This protein binds this small molecule.
Small molecule (SMILES): Nc1ccn([C@H]2C[C@H](O[P](=O)(O)OC[C@H]3O[C@@H](n4ccc(N)nc4=O)C[C@@H]3O[P](=O)(O)OC[C@H]3O[C@@H](n4ccc(N)nc4=O)C[C@@H]3O[P](=O)(O)OC[C@H]3O[C@@H](n4ccc(N)nc4=O)C[C@@H]3O[P](=O)(O)OC[C@H]3O[C@@H](n4ccc(N)nc4=O)C[C@@H]3O[P](=O)(O)OC[C@H]3O[C@@H](n4ccc(N)nc4=O)C[C@@H]3O[P](=O)(O)OC[C@H]3O[C@@H](n4ccc(N)nc4=O)C[C@@H]3O[P](=O)(O)OC[C@H]3O[C@@H](n4ccc(N)nc4=O)C[C@@H]3O[P](=O)(O)OC[C@H]3O[C@@H](n4ccc(N)nc4=O)C[C@@H]3O)[C@@H](COP(=O)=O)O2)c(=O)n1

Binding-site contacts:
Ligand atom O2 contacts residue DG8 of chain 1.AA at 2.9 Å (h-bond).
Ligand atom O2 contacts residue DG7 of chain 1.AA at 2.7 Å (h-bond).
Ligand atom C2 contacts residue DG4 of chain 1.AA at 3.2 Å.
Ligand atom N3 contacts residue DG7 of chain 1.AA at 3.0 Å (h-bond).
Ligand atom O2 contacts residue DG2 of chain 1.AA at 2.6 Å (h-bond).
Ligand atom N3 contacts residue DG6 of chain 1.AA at 3.0 Å (h-bond).
Ligand atom C4 contacts residue DG5 of chain 1.AA at 3.4 Å.
Ligand atom N4 contacts residue DG1 of chain 1.AA at 2.8 Å (h-bond).
Ligand atom N4 contacts residue DG7 of chain 1.AA at 2.9 Å (h-bond).
Ligand atom N3 contacts residue DG2 of chain 1.AA at 2.9 Å (h-bond).
Ligand atom N4 contacts residue DG9 of chain 1.AA at 2.9 Å (h-bond).
Ligand atom N4 contacts residue DG5 of chain 1.AA at 2.8 Å (h-bond).
Ligand atom O2 contacts residue DG9 of chain 1.AA at 2.5 Å (h-bond).
Ligand atom O2 contacts residue DG5 of chain 1.AA at 2.7 Å (h-bond).
Ligand atom C2 contacts residue DG6 of chain 1.AA at 3.3 Å.
Ligand atom C5' contacts residue GLN249 of chain 1.A at 2.7 Å.
Ligand atom N4 contacts residue DG3 of chain 1.AA at 3.0 Å (h-bond).
Ligand atom N3 contacts residue DG4 of chain 1.AA at 3.0 Å (h-bond).
Ligand atom C2 contacts residue DG2 of chain 1.AA at 3.2 Å.
Ligand atom OP1 contacts residue ALA112 of chain 1.A at 3.1 Å (h-bond).
Ligand atom N4 contacts residue DG8 of chain 1.AA at 3.1 Å (h-bond).
Ligand atom C2 contacts residue DG7 of chain 1.AA at 3.3 Å.
Ligand atom OP1 contacts residue GLN249 of chain 1.A at 2.8 Å (h-bond).
Ligand atom O2 contacts residue DG3 of chain 1.AA at 2.9 Å (h-bond).
Ligand atom N3 contacts residue DG3 of chain 1.AA at 3.2 Å (h-bond).
Ligand atom C2 contacts residue DG9 of chain 1.AA at 3.2 Å.
Ligand atom N4 contacts residue DG2 of chain 1.AA at 3.2 Å (h-bond).
Ligand atom C2 contacts residue DG5 of chain 1.AA at 3.3 Å.
Ligand atom N4 contacts residue DG4 of chain 1.AA at 3.0 Å (h-bond).
Ligand atom N3 contacts residue DG5 of chain 1.AA at 2.7 Å (h-bond).
Ligand atom N3 contacts residue DG1 of chain 1.AA at 2.6 Å (h-bond).
Ligand atom OP1 contacts residue ASN256 of chain 1.A at 2.6 Å (h-bond).
Ligand atom O2 contacts residue DG1 of chain 1.AA at 2.5 Å (h-bond).
Ligand atom N3 contacts residue DG9 of chain 1.AA at 2.6 Å (h-bond).
Ligand atom C2 contacts residue DG1 of chain 1.AA at 3.2 Å.
Ligand atom O2 contacts residue DG4 of chain 1.AA at 2.4 Å (h-bond).
Ligand atom O5' contacts residue GLN249 of chain 1.A at 3.4 Å (h-bond).
Ligand atom N4 contacts residue DG6 of chain 1.AA at 3.0 Å (h-bond).
Ligand atom O2 contacts residue DG6 of chain 1.AA at 2.4 Å (h-bond).
Ligand atom N3 contacts residue DG8 of chain 1.AA at 3.2 Å (h-bond).

Sequence of chain 1.A:
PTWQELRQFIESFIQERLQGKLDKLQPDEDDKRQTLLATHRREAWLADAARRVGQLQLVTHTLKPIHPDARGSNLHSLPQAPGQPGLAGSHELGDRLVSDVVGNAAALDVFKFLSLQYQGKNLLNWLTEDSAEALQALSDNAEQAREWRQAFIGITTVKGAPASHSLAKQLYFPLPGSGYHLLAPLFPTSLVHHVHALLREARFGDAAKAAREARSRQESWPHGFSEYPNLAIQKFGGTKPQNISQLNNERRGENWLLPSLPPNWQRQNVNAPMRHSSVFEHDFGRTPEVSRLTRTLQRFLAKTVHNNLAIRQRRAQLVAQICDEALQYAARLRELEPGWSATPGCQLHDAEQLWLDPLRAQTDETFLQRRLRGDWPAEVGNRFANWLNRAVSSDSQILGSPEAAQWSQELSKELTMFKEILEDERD